The small molecule below binds the protein below.
Small molecule (SMILES): Cc1ccc(C(=O)NC2CC2)cc1-c1ccn2c(C(C)(C)C)nnc2c1

Binding-site contacts:
Ligand atom CAC contacts residue THR103 of chain 1.A at 4.0 Å.
Ligand atom CAR contacts residue GLU68 of chain 1.A at 3.8 Å.
Ligand atom CAX contacts residue ALA108 of chain 1.A at 3.9 Å (hydrophobic).
Ligand atom CAT contacts residue GLU68 of chain 1.A at 3.8 Å.
Ligand atom CAY contacts residue VAL27 of chain 1.A at 3.8 Å (hydrophobic).
Ligand atom CAA contacts residue LYS50 of chain 1.A at 3.4 Å.
Ligand atom CAI contacts residue LEU164 of chain 1.A at 3.8 Å (hydrophobic).
Ligand atom CAE contacts residue GLU68 of chain 1.A at 3.9 Å.
Ligand atom CAO contacts residue LEU105 of chain 1.A at 3.9 Å (hydrophobic).
Ligand atom CAF contacts residue LYS50 of chain 1.A at 3.6 Å.
Ligand atom CAB contacts residue THR103 of chain 1.A at 3.9 Å.
Ligand atom CAV contacts residue LEU72 of chain 1.A at 4.0 Å (hydrophobic).
Ligand atom CAG contacts residue THR103 of chain 1.A at 4.0 Å.
Ligand atom CAT contacts residue LEU168 of chain 1.A at 3.8 Å (hydrophobic).
Ligand atom CAR contacts residue ASP165 of chain 1.A at 3.9 Å.
Ligand atom CAF contacts residue LEU72 of chain 1.A at 3.6 Å (hydrophobic).
Ligand atom CAU contacts residue PHE166 of chain 1.A at 3.5 Å (hydrophobic).
Ligand atom CAH contacts residue LEU164 of chain 1.A at 3.8 Å (hydrophobic).
Ligand atom CAQ contacts residue THR103 of chain 1.A at 3.8 Å.
Ligand atom NAJ contacts residue LEU164 of chain 1.A at 4.0 Å.
Ligand atom CAQ contacts residue ALA48 of chain 1.A at 3.5 Å (hydrophobic).
Ligand atom CAU contacts residue ASP165 of chain 1.A at 3.5 Å.
Ligand atom NAM contacts residue LEU105 of chain 1.A at 3.8 Å.
Ligand atom CAF contacts residue GLU68 of chain 1.A at 3.4 Å.
Ligand atom CAH contacts residue THR103 of chain 1.A at 3.4 Å.
Ligand atom CAH contacts residue ALA48 of chain 1.A at 4.0 Å (hydrophobic).
Ligand atom CAU contacts residue LEU72 of chain 1.A at 4.0 Å (hydrophobic).
Ligand atom NAN contacts residue LEU105 of chain 1.A at 3.4 Å.
Ligand atom CAQ contacts residue LYS50 of chain 1.A at 3.8 Å.
Ligand atom CAB contacts residue LYS50 of chain 1.A at 3.9 Å.
Ligand atom CAV contacts residue GLU68 of chain 1.A at 3.8 Å.
Ligand atom NAS contacts residue GLU68 of chain 1.A at 3.0 Å (salt-bridge).
Ligand atom CAV contacts residue PHE166 of chain 1.A at 3.8 Å (hydrophobic).
Ligand atom CAT contacts residue ASP165 of chain 1.A at 3.6 Å.
Ligand atom OAW contacts residue LEU164 of chain 1.A at 3.6 Å.
Ligand atom OAW contacts residue ILE81 of chain 1.A at 3.6 Å.
Ligand atom CAA contacts residue THR103 of chain 1.A at 3.8 Å.
Ligand atom NAS contacts residue LEU72 of chain 1.A at 4.1 Å.
Ligand atom NAM contacts residue LEU164 of chain 1.A at 4.0 Å.
Ligand atom OAW contacts residue ASP165 of chain 1.A at 2.8 Å (salt-bridge).

Sequence of chain 1.A:
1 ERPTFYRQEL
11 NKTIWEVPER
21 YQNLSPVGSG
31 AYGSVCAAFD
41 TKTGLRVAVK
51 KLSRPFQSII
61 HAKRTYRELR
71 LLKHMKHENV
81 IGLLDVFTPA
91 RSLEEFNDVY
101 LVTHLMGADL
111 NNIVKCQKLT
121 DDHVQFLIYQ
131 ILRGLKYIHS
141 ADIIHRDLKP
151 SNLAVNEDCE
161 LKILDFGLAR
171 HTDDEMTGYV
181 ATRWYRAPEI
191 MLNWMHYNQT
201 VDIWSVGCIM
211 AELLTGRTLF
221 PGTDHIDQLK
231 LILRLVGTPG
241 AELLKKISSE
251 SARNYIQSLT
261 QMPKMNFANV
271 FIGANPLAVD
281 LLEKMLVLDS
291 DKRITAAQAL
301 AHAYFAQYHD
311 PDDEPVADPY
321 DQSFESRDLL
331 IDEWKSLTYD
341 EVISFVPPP